Sequence of chain 1.A:
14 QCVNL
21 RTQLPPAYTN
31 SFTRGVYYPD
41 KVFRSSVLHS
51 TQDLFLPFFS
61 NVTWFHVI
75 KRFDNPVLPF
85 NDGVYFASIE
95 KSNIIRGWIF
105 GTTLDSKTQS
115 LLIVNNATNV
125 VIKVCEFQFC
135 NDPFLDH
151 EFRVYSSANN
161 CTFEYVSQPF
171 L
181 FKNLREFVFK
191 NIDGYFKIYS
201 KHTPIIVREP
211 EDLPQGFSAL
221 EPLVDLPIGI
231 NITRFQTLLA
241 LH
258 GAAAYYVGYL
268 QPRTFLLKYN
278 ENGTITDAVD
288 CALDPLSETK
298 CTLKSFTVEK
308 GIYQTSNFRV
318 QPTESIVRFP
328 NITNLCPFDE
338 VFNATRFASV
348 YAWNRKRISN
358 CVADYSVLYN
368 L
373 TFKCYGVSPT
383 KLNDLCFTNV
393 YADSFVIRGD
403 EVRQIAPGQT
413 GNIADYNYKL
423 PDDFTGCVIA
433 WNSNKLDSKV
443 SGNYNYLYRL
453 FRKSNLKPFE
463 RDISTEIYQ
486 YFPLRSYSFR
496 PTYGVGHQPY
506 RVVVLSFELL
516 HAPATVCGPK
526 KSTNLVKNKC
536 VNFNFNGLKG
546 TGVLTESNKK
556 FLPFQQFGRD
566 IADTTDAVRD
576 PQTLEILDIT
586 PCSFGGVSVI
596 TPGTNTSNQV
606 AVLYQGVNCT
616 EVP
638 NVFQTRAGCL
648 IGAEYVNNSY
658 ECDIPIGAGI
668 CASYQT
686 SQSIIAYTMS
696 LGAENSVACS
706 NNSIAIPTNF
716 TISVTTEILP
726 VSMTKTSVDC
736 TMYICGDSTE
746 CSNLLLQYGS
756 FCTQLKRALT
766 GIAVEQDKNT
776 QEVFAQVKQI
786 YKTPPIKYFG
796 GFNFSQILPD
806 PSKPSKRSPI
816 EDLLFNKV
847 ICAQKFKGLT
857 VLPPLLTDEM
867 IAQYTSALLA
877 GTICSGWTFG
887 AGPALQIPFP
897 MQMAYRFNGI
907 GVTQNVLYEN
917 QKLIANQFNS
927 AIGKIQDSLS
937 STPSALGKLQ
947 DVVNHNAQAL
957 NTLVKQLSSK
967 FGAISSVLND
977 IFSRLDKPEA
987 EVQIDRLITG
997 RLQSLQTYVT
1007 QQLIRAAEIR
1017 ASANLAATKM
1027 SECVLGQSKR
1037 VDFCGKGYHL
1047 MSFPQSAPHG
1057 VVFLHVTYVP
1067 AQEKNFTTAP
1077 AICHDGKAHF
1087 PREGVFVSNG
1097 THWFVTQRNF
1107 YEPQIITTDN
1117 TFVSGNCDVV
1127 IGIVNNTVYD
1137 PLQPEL

Binding-site contacts:
Ligand atom C1 contacts residue SER800 of chain 1.A at 3.6 Å.
Ligand atom O7 contacts residue ASN798 of chain 1.A at 4.2 Å.
Ligand atom C7 contacts residue ASN798 of chain 1.A at 3.8 Å.
Ligand atom O5 contacts residue ASN798 of chain 1.A at 2.4 Å (h-bond).
Ligand atom C3 contacts residue ASN798 of chain 1.A at 3.8 Å.
Ligand atom C5 contacts residue ASN798 of chain 1.A at 3.7 Å.
Ligand atom O6 contacts residue SER800 of chain 1.A at 3.6 Å (h-bond).
Ligand atom C7 contacts residue TYR793 of chain 1.A at 3.8 Å (hydrophobic).
Ligand atom C6 contacts residue GLN801 of chain 1.A at 4.2 Å.
Ligand atom C2 contacts residue ASN798 of chain 1.A at 2.5 Å.
Ligand atom O5 contacts residue SER800 of chain 1.A at 3.5 Å (h-bond).
Ligand atom C6 contacts residue SER800 of chain 1.A at 4.2 Å.
Ligand atom O7 contacts residue TYR793 of chain 1.A at 4.3 Å.
Ligand atom C8 contacts residue TYR793 of chain 1.A at 3.5 Å (hydrophobic).
Ligand atom C4 contacts residue ASN798 of chain 1.A at 4.3 Å.
Ligand atom N2 contacts residue TYR793 of chain 1.A at 4.0 Å.
Ligand atom C5 contacts residue SER800 of chain 1.A at 3.6 Å.
Ligand atom C1 contacts residue ASN798 of chain 1.A at 1.5 Å.
Ligand atom N2 contacts residue ASN798 of chain 1.A at 2.9 Å (h-bond).
Ligand atom O6 contacts residue GLN801 of chain 1.A at 2.9 Å (h-bond).

This protein binds this small molecule.
Small molecule (SMILES): CC(=O)N[C@@H]1[C@@H](O)[C@H](O)[C@@H](CO)O[C@H]1O